This protein binds this small molecule.
Small molecule (SMILES): CCCCCCCCCCO[C@@H]1O[C@H](CO)[C@@H](O[C@H]2O[C@H](CO)[C@@H](O)[C@H](O)[C@H]2O)[C@H](O)[C@H]1O

Binding-site contacts:
Ligand atom C2 contacts residue SER261 of chain 1.C at 4.3 Å.
Ligand atom C57 contacts residue TRP259 of chain 1.C at 3.0 Å (hydrophobic).
Ligand atom C10 contacts residue SER261 of chain 1.C at 4.1 Å.
Ligand atom C2 contacts residue TRP258 of chain 1.C at 4.4 Å (hydrophobic).
Ligand atom C43 contacts residue CDL1 of chain 1.CC at 3.9 Å.
Ligand atom C19 contacts residue TRP258 of chain 1.C at 3.9 Å (hydrophobic).
Ligand atom C8 contacts residue SER261 of chain 1.C at 4.2 Å.
Ligand atom C3 contacts residue SER261 of chain 1.C at 4.2 Å.
Ligand atom C4 contacts residue TRP259 of chain 1.C at 3.0 Å (hydrophobic).
Ligand atom O6 contacts residue PRO117 of chain 1.C at 4.0 Å.
Ligand atom C6 contacts residue TRP259 of chain 1.C at 4.2 Å (hydrophobic).
Ligand atom O5 contacts residue TRP258 of chain 1.C at 4.4 Å.
Ligand atom O7 contacts residue TRP259 of chain 1.C at 4.2 Å.
Ligand atom C25 contacts residue VAL254 of chain 1.C at 4.3 Å (hydrophobic).
Ligand atom C22 contacts residue TRP258 of chain 1.C at 4.1 Å (hydrophobic).
Ligand atom C4 contacts residue TRP258 of chain 1.C at 4.2 Å (hydrophobic).
Ligand atom C31 contacts residue TRP258 of chain 1.C at 4.3 Å (hydrophobic).
Ligand atom C7 contacts residue TRP116 of chain 1.C at 4.0 Å (hydrophobic).
Ligand atom C8 contacts residue TRP116 of chain 1.C at 3.6 Å (hydrophobic).
Ligand atom C25 contacts residue TRP258 of chain 1.C at 3.5 Å (hydrophobic).
Ligand atom C6 contacts residue TRP258 of chain 1.C at 3.9 Å (hydrophobic).
Ligand atom O6 contacts residue SER261 of chain 1.C at 2.8 Å (h-bond).
Ligand atom C28 contacts residue TRP258 of chain 1.C at 4.3 Å (hydrophobic).
Ligand atom C18 contacts residue TRP258 of chain 1.C at 3.9 Å (hydrophobic).
Ligand atom C3 contacts residue TRP259 of chain 1.C at 4.2 Å (hydrophobic).
Ligand atom O2 contacts residue PRO117 of chain 1.C at 3.5 Å.
Ligand atom O16 contacts residue TRP258 of chain 1.C at 3.4 Å (h-bond).
Ligand atom O7 contacts residue SER261 of chain 1.C at 3.3 Å (h-bond).
Ligand atom C11 contacts residue SER261 of chain 1.C at 4.2 Å.
Ligand atom O49 contacts residue TRP258 of chain 1.C at 3.8 Å.
Ligand atom O55 contacts residue SER261 of chain 1.C at 4.4 Å.
Ligand atom O2 contacts residue TRP116 of chain 1.C at 2.7 Å (h-bond).
Ligand atom O61 contacts residue TRP259 of chain 1.C at 4.1 Å.
Ligand atom C18 contacts residue TRP259 of chain 1.C at 3.8 Å (hydrophobic).
Ligand atom O2 contacts residue SER261 of chain 1.C at 4.4 Å.
Ligand atom O5 contacts residue TRP259 of chain 1.C at 3.9 Å.
Ligand atom O4 contacts residue TRP116 of chain 1.C at 3.3 Å (h-bond).
Ligand atom C22 contacts residue VAL254 of chain 1.C at 4.2 Å (hydrophobic).
Ligand atom C40 contacts residue CDL1 of chain 1.CC at 3.7 Å.
Ligand atom C28 contacts residue VAL254 of chain 1.C at 3.9 Å (hydrophobic).

Sequence of chain 1.C:
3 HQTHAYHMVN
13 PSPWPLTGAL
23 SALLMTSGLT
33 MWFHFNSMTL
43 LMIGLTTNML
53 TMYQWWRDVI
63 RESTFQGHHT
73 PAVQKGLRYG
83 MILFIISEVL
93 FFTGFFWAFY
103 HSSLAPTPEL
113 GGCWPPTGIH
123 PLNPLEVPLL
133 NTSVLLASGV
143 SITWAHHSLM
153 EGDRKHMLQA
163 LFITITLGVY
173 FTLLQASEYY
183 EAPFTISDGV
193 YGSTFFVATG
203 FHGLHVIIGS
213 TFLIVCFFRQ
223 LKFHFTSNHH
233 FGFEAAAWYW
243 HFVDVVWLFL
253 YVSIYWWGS